Sequence of chain 1.A:
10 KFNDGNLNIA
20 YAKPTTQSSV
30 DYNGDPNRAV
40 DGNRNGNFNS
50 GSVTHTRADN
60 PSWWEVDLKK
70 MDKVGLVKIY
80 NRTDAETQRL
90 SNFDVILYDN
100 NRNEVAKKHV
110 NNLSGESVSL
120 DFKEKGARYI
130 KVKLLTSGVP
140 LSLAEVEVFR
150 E

Binding-site contacts:
Ligand atom C4 contacts residue ARG88 of chain 1.A at 4.0 Å.
Ligand atom C3 contacts residue ARG88 of chain 1.A at 4.0 Å.
Ligand atom O3 contacts residue GLU85 of chain 1.A at 3.4 Å (salt-bridge).
Ligand atom O1 contacts residue TYR31 of chain 1.A at 3.9 Å.
Ligand atom C5 contacts residue ARG81 of chain 1.A at 3.9 Å.
Ligand atom O2 contacts residue ARG88 of chain 1.A at 4.1 Å.
Ligand atom C6 contacts residue PHE47 of chain 1.A at 3.8 Å (hydrophobic).
Ligand atom C7 contacts residue ASP83 of chain 1.A at 4.5 Å.
Ligand atom O4 contacts residue ARG88 of chain 1.A at 3.0 Å (salt-bridge).
Ligand atom C5 contacts residue HIS54 of chain 1.A at 4.5 Å.
Ligand atom C1 contacts residue ARG81 of chain 1.A at 4.0 Å.
Ligand atom O3 contacts residue ASN48 of chain 1.A at 4.4 Å.
Ligand atom C2 contacts residue ARG81 of chain 1.A at 4.4 Å.
Ligand atom C2 contacts residue ARG88 of chain 1.A at 4.2 Å.
Ligand atom O5 contacts residue ARG81 of chain 1.A at 3.0 Å (salt-bridge).
Ligand atom O2 contacts residue GLU85 of chain 1.A at 2.8 Å (salt-bridge).
Ligand atom C3 contacts residue GLU85 of chain 1.A at 3.4 Å.
Ligand atom C5 contacts residue TYR31 of chain 1.A at 3.5 Å (hydrophobic).
Ligand atom C7 contacts residue ALA84 of chain 1.A at 4.0 Å (hydrophobic).
Ligand atom C6 contacts residue TYR31 of chain 1.A at 4.3 Å (hydrophobic).
Ligand atom C3 contacts residue TYR31 of chain 1.A at 4.5 Å (hydrophobic).
Ligand atom C5 contacts residue GLU85 of chain 1.A at 4.2 Å.
Ligand atom C6 contacts residue TYR31 of chain 1.A at 3.6 Å (hydrophobic).
Ligand atom C4 contacts residue HIS54 of chain 1.A at 3.5 Å.
Ligand atom C1 contacts residue TYR31 of chain 1.A at 3.5 Å (hydrophobic).
Ligand atom C6 contacts residue ARG81 of chain 1.A at 3.9 Å.
Ligand atom O3 contacts residue GLU85 of chain 1.A at 4.4 Å.
Ligand atom O3 contacts residue ARG88 of chain 1.A at 3.0 Å (salt-bridge).
Ligand atom C6 contacts residue HIS54 of chain 1.A at 4.2 Å.
Ligand atom C4 contacts residue GLU85 of chain 1.A at 3.4 Å.
Ligand atom O4 contacts residue ARG81 of chain 1.A at 2.8 Å (salt-bridge).
Ligand atom N2 contacts residue ALA84 of chain 1.A at 3.8 Å.
Ligand atom C2 contacts residue GLU85 of chain 1.A at 3.6 Å.
Ligand atom O4 contacts residue HIS54 of chain 1.A at 2.7 Å (h-bond).
Ligand atom O7 contacts residue ASP83 of chain 1.A at 3.4 Å (salt-bridge).
Ligand atom O7 contacts residue ALA84 of chain 1.A at 3.7 Å.
Ligand atom C4 contacts residue ARG81 of chain 1.A at 3.9 Å.
Ligand atom C4 contacts residue TYR31 of chain 1.A at 3.9 Å (hydrophobic).
Ligand atom O5 contacts residue TYR31 of chain 1.A at 3.3 Å.

The protein below binds the small molecule below.
Small molecule (SMILES): CC(=O)N[C@H]1[C@@H](O[C@H]2[C@@H](O)[C@@H](CO)O[C@@H](O[C@H]3[C@H](O)[C@@H](O)[C@H](O)O[C@@H]3CO)[C@@H]2O[C@@H]2O[C@@H](C)[C@@H](O)[C@@H](O)[C@@H]2O)O[C@H](CO)[C@H](O)[C@@H]1O